Sequence of chain 1.B:
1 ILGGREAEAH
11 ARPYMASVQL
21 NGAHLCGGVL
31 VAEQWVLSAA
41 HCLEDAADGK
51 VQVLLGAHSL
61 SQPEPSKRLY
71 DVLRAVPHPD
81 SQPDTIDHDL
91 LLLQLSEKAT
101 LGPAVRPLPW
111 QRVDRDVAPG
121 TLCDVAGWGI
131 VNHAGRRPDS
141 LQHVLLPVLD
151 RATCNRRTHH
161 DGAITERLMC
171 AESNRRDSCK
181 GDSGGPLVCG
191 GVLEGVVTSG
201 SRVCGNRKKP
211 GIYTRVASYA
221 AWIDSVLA

Binding-site contacts:
Ligand atom C21 contacts residue ARG202 of chain 1.B at 3.8 Å.
Ligand atom C15 contacts residue SER178 of chain 1.B at 3.5 Å.
Ligand atom C11 contacts residue SER183 of chain 1.B at 3.4 Å.
Ligand atom C8 contacts residue CYS204 of chain 1.B at 3.9 Å (hydrophobic).
Ligand atom C15 contacts residue CYS179 of chain 1.B at 3.9 Å (hydrophobic).
Ligand atom C17 contacts residue SER199 of chain 1.B at 3.8 Å.
Ligand atom C13 contacts residue SER183 of chain 1.B at 3.6 Å.
Ligand atom C11 contacts residue SER199 of chain 1.B at 3.5 Å.
Ligand atom C4 contacts residue SER178 of chain 1.B at 3.2 Å.
Ligand atom C13 contacts residue VAL197 of chain 1.B at 3.9 Å (hydrophobic).
Ligand atom C13 contacts residue CYS179 of chain 1.B at 3.4 Å (hydrophobic).
Ligand atom C25 contacts residue LYS180 of chain 1.B at 4.0 Å.
Ligand atom C25 contacts residue ARG202 of chain 1.B at 3.3 Å.
Ligand atom C11 contacts residue LYS180 of chain 1.B at 3.7 Å.
Ligand atom N1 contacts residue ASP177 of chain 1.B at 3.1 Å (salt-bridge).
Ligand atom C10 contacts residue CYS179 of chain 1.B at 3.9 Å (hydrophobic).
Ligand atom C8 contacts residue SER201 of chain 1.B at 3.8 Å.
Ligand atom C17 contacts residue LYS180 of chain 1.B at 3.9 Å.
Ligand atom C7 contacts residue SER199 of chain 1.B at 3.7 Å.
Ligand atom C40 contacts residue HIS41 of chain 1.B at 3.0 Å.
Ligand atom C15 contacts residue SER199 of chain 1.B at 4.0 Å.
Ligand atom C13 contacts residue SER199 of chain 1.B at 4.0 Å.
Ligand atom C10 contacts residue LYS180 of chain 1.B at 3.8 Å.
Ligand atom N1 contacts residue SER178 of chain 1.B at 2.9 Å (h-bond).
Ligand atom O30 contacts residue SER199 of chain 1.B at 3.4 Å (h-bond).
Ligand atom N1 contacts residue VAL203 of chain 1.B at 3.1 Å (h-bond).
Ligand atom C36 contacts residue HIS41 of chain 1.B at 3.8 Å.
Ligand atom C34 contacts residue HIS41 of chain 1.B at 4.0 Å.
Ligand atom C7 contacts residue SER178 of chain 1.B at 3.4 Å.
Ligand atom C8 contacts residue SER199 of chain 1.B at 3.5 Å.
Ligand atom N1 contacts residue CYS204 of chain 1.B at 3.2 Å (h-bond).
Ligand atom C23 contacts residue ARG202 of chain 1.B at 3.5 Å.
Ligand atom C15 contacts residue VAL197 of chain 1.B at 4.0 Å (hydrophobic).
Ligand atom C23 contacts residue LYS180 of chain 1.B at 4.0 Å.
Ligand atom C4 contacts residue ASP177 of chain 1.B at 4.0 Å.
Ligand atom C10 contacts residue SER199 of chain 1.B at 3.5 Å.
Ligand atom C11 contacts residue CYS179 of chain 1.B at 3.5 Å (hydrophobic).
Ligand atom C4 contacts residue VAL203 of chain 1.B at 4.0 Å (hydrophobic).
Ligand atom C15 contacts residue THR198 of chain 1.B at 3.9 Å.
Ligand atom C18 contacts residue SER199 of chain 1.B at 3.4 Å.

The small molecule below binds the protein below.
Small molecule (SMILES): CC(C)CC(=O)Nc1cccc(-c2cccc(CN)c2)c1